Sequence of chain 3.D:
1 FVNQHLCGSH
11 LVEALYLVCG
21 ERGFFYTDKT

Sequence of chain 3.B:
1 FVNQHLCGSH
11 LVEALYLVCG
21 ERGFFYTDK

Sequence of chain 1.B:
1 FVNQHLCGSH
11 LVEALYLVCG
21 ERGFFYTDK

Binding-site contacts:
Ligand atom C3 contacts residue ALA14 of chain 1.B at 4.2 Å (hydrophobic).
Ligand atom C2 contacts residue LEU16 of chain 1.A at 4.0 Å (hydrophobic).
Ligand atom C4 contacts residue ALA14 of chain 1.B at 4.4 Å (hydrophobic).
Ligand atom C5 contacts residue LEU6 of chain 3.B at 3.7 Å (hydrophobic).
Ligand atom O1 contacts residue ILE10 of chain 1.A at 3.6 Å.
Ligand atom O1 contacts residue CYS6 of chain 1.A at 2.5 Å (h-bond).
Ligand atom C7 contacts residue LEU17 of chain 3.D at 3.2 Å (hydrophobic).
Ligand atom C4 contacts residue HIS5 of chain 3.B at 4.4 Å.
Ligand atom C7 contacts residue ALA14 of chain 1.B at 3.4 Å (hydrophobic).
Ligand atom O1 contacts residue SER9 of chain 1.A at 3.6 Å (h-bond).
Ligand atom C6 contacts residue LEU11 of chain 1.B at 3.2 Å (hydrophobic).
Ligand atom C2 contacts residue CYS11 of chain 1.A at 3.2 Å (hydrophobic).
Ligand atom C5 contacts residue HIS10 of chain 1.B at 3.7 Å.
Ligand atom C6 contacts residue VAL2 of chain 3.B at 4.5 Å (hydrophobic).
Ligand atom C2 contacts residue LEU11 of chain 1.B at 4.2 Å (hydrophobic).
Ligand atom C7 contacts residue LEU16 of chain 1.A at 3.5 Å (hydrophobic).
Ligand atom O1 contacts residue LEU11 of chain 1.B at 4.3 Å.
Ligand atom C3 contacts residue LEU17 of chain 3.D at 4.4 Å (hydrophobic).
Ligand atom C1 contacts residue CYS11 of chain 1.A at 3.9 Å (hydrophobic).
Ligand atom C1 contacts residue CYS6 of chain 1.A at 3.2 Å (hydrophobic).
Ligand atom C1 contacts residue LEU11 of chain 1.B at 3.7 Å (hydrophobic).
Ligand atom C1 contacts residue HIS5 of chain 3.B at 4.2 Å.
Ligand atom C5 contacts residue LEU11 of chain 1.B at 3.3 Å (hydrophobic).
Ligand atom C3 contacts residue LEU11 of chain 1.B at 4.3 Å (hydrophobic).
Ligand atom O1 contacts residue CYS11 of chain 1.A at 2.9 Å (h-bond).
Ligand atom C4 contacts residue LEU11 of chain 1.B at 3.9 Å (hydrophobic).
Ligand atom C6 contacts residue CYS7 of chain 1.B at 4.2 Å (hydrophobic).
Ligand atom C2 contacts residue HIS5 of chain 3.B at 4.0 Å.
Ligand atom C7 contacts residue CYS11 of chain 1.A at 4.3 Å (hydrophobic).
Ligand atom C5 contacts residue CYS7 of chain 1.B at 4.3 Å (hydrophobic).
Ligand atom O1 contacts residue VAL2 of chain 3.B at 4.2 Å.
Ligand atom C7 contacts residue HIS5 of chain 3.B at 4.1 Å.
Ligand atom C6 contacts residue LEU6 of chain 3.B at 4.2 Å (hydrophobic).
Ligand atom C3 contacts residue HIS5 of chain 3.B at 4.0 Å.
Ligand atom C4 contacts residue HIS10 of chain 1.B at 3.8 Å.
Ligand atom C4 contacts residue LEU6 of chain 3.B at 4.5 Å (hydrophobic).
Ligand atom C3 contacts residue LEU16 of chain 1.A at 4.0 Å (hydrophobic).
Ligand atom C3 contacts residue CYS11 of chain 1.A at 4.2 Å (hydrophobic).
Ligand atom C6 contacts residue CYS6 of chain 1.A at 3.1 Å (hydrophobic).
Ligand atom C5 contacts residue CYS6 of chain 1.A at 4.4 Å (hydrophobic).

Sequence of chain 1.A:
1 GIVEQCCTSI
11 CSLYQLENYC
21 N

The protein below binds the small molecule below.
Small molecule (SMILES): Cc1cccc(O)c1